Binding-site contacts:
Ligand atom C4' contacts residue ASP328 of chain 1.A at 3.2 Å.
Ligand atom O3G contacts residue ARG163 of chain 1.A at 2.5 Å (salt-bridge).
Ligand atom O3G contacts residue ARG174 of chain 1.A at 4.5 Å.
Ligand atom C3' contacts residue ASP328 of chain 1.A at 4.4 Å.
Ligand atom O3B contacts residue ARG163 of chain 1.A at 4.1 Å.
Ligand atom C5' contacts residue ASP328 of chain 1.A at 2.9 Å.
Ligand atom C6 contacts residue ARG174 of chain 1.A at 4.0 Å.
Ligand atom O1G contacts residue LYS167 of chain 1.A at 4.1 Å.
Ligand atom PG contacts residue ARG163 of chain 1.A at 3.8 Å.
Ligand atom O5' contacts residue ASP328 of chain 1.A at 4.2 Å.
Ligand atom C2' contacts residue ASP238 of chain 1.A at 4.1 Å.
Ligand atom N4 contacts residue ARG174 of chain 1.A at 3.5 Å (salt-bridge).
Ligand atom O2G contacts residue LYS167 of chain 1.A at 4.5 Å.
Ligand atom C4' contacts residue ASP238 of chain 1.A at 4.3 Å.
Ligand atom O2 contacts residue SER288 of chain 1.A at 4.3 Å.
Ligand atom PG contacts residue LYS167 of chain 1.A at 4.0 Å.
Ligand atom C5 contacts residue ARG174 of chain 1.A at 3.2 Å.
Ligand atom N4 contacts residue LYS159 of chain 1.A at 3.7 Å.
Ligand atom O1B contacts residue ARG174 of chain 1.A at 4.1 Å.
Ligand atom O1A contacts residue ASP328 of chain 1.A at 4.0 Å.
Ligand atom PB contacts residue ARG174 of chain 1.A at 3.9 Å.
Ligand atom O5' contacts residue ARG174 of chain 1.A at 4.0 Å.
Ligand atom O2A contacts residue ARG174 of chain 1.A at 3.4 Å (salt-bridge).
Ligand atom O3B contacts residue ARG174 of chain 1.A at 3.4 Å.
Ligand atom O3A contacts residue ARG174 of chain 1.A at 2.7 Å (salt-bridge).
Ligand atom C4 contacts residue ARG174 of chain 1.A at 3.8 Å.
Ligand atom O1G contacts residue ARG174 of chain 1.A at 4.1 Å.
Ligand atom PA contacts residue ARG174 of chain 1.A at 3.5 Å.
Ligand atom O4' contacts residue ASP328 of chain 1.A at 4.1 Å.
Ligand atom O3G contacts residue LYS167 of chain 1.A at 3.0 Å (salt-bridge).
Ligand atom O1G contacts residue ARG163 of chain 1.A at 3.9 Å.
Ligand atom C3' contacts residue ASP238 of chain 1.A at 3.4 Å.
Ligand atom PG contacts residue ARG174 of chain 1.A at 4.4 Å.

Sequence of chain 1.A:
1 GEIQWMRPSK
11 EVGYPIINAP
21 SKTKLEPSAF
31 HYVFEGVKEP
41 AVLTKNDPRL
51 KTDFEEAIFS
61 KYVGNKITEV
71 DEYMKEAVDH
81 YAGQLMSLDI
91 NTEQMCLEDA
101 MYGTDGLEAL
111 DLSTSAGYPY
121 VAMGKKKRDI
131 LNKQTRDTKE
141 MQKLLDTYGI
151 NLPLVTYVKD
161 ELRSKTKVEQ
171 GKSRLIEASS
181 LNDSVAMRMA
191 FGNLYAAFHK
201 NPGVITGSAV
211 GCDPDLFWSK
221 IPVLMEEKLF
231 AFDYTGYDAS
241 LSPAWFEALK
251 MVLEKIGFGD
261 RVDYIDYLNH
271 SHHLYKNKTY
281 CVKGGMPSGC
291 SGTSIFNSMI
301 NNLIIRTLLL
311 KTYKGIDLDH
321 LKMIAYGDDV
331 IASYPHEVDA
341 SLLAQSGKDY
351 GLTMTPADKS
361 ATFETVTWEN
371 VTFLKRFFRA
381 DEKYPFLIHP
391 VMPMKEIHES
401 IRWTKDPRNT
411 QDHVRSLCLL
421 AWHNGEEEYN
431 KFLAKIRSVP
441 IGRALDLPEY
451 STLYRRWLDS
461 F

A small-molecule ligand and the protein it binds are described below.
Small molecule (SMILES): Nc1ccn([C@H]2CC[C@@H](CO[P](=O)(O)O[P](=O)(O)OP(=O)(O)O)O2)c(=O)n1